Binding-site contacts:
Ligand atom C44 contacts residue THR88 of chain 1.A at 3.9 Å.
Ligand atom O49 contacts residue ASN84 of chain 1.A at 3.5 Å.
Ligand atom N08 contacts residue VAL33 of chain 1.A at 3.6 Å.
Ligand atom C22 contacts residue TYR90 of chain 1.A at 3.9 Å (hydrophobic).
Ligand atom C39 contacts residue ASN84 of chain 1.A at 3.7 Å.
Ligand atom C05 contacts residue PHE28 of chain 1.A at 3.7 Å (hydrophobic).
Ligand atom C34 contacts residue ASN84 of chain 1.A at 3.9 Å.
Ligand atom C29 contacts residue ASN84 of chain 1.A at 3.0 Å.
Ligand atom C34 contacts residue ILE37 of chain 1.A at 3.5 Å (hydrophobic).
Ligand atom N37 contacts residue ASN84 of chain 1.A at 2.9 Å (h-bond).
Ligand atom F24 contacts residue TYR90 of chain 1.A at 2.7 Å.
Ligand atom O33 contacts residue ASN84 of chain 1.A at 2.9 Å (h-bond).
Ligand atom C26 contacts residue TYR90 of chain 1.A at 3.9 Å (hydrophobic).
Ligand atom O48 contacts residue LYS85 of chain 1.A at 3.1 Å (salt-bridge).
Ligand atom S27 contacts residue ILE37 of chain 1.A at 3.4 Å (h-bond).
Ligand atom C05 contacts residue VAL33 of chain 1.A at 3.6 Å (hydrophobic).
Ligand atom C53 contacts residue ASN84 of chain 1.A at 3.8 Å.
Ligand atom C01 contacts residue ALA80 of chain 1.A at 3.7 Å (hydrophobic).
Ligand atom C53 contacts residue TYR83 of chain 1.A at 3.5 Å (hydrophobic).
Ligand atom C28 contacts residue ASN84 of chain 1.A at 3.8 Å.
Ligand atom C19 contacts residue ILE37 of chain 1.A at 3.8 Å (hydrophobic).
Ligand atom C13 contacts residue PHE28 of chain 1.A at 3.8 Å (hydrophobic).
Ligand atom N35 contacts residue ALA38 of chain 1.A at 3.8 Å.
Ligand atom C32 contacts residue ASN84 of chain 1.A at 3.7 Å.
Ligand atom S27 contacts residue TYR90 of chain 1.A at 3.5 Å.
Ligand atom C50 contacts residue TYR83 of chain 1.A at 3.7 Å (hydrophobic).
Ligand atom C09 contacts residue PHE28 of chain 1.A at 3.1 Å (hydrophobic).
Ligand atom F24 contacts residue PHE28 of chain 1.A at 3.6 Å.
Ligand atom C28 contacts residue ILE37 of chain 1.A at 3.6 Å (hydrophobic).
Ligand atom C20 contacts residue ILE37 of chain 1.A at 3.8 Å (hydrophobic).
Ligand atom O49 contacts residue THR88 of chain 1.A at 3.5 Å.
Ligand atom C01 contacts residue PHE29 of chain 1.A at 3.5 Å (hydrophobic).
Ligand atom O49 contacts residue LYS85 of chain 1.A at 3.0 Å (salt-bridge).
Ligand atom C28 contacts residue ALA38 of chain 1.A at 3.8 Å (hydrophobic).
Ligand atom F23 contacts residue ILE37 of chain 1.A at 3.2 Å.
Ligand atom N35 contacts residue ILE37 of chain 1.A at 2.8 Å (h-bond).
Ligand atom C20 contacts residue TYR90 of chain 1.A at 3.5 Å (hydrophobic).
Ligand atom C41 contacts residue ASN84 of chain 1.A at 3.9 Å.
Ligand atom C28 contacts residue TYR90 of chain 1.A at 3.7 Å (hydrophobic).
Ligand atom C34 contacts residue TYR90 of chain 1.A at 3.9 Å (hydrophobic).

Sequence of chain 1.A:
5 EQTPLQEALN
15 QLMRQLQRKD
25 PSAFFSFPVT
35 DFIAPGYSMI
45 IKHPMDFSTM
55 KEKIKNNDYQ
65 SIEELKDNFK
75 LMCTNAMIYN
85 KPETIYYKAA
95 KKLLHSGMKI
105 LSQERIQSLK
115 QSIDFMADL

A protein and the small-molecule ligand that binds it are described below.
Small molecule (SMILES): CCn1cc(-c2cccc(C(F)(F)F)c2)c2sc(/C(N)=N/C3CCS(=O)(=O)CC3)cc2c1=O